A protein and the small-molecule ligand that binds it are described below.
Small molecule (SMILES): Nc1nc2c(ncn2[C@@H]2O[C@H](CO[P](=O)(O)C[P](=O)(O)OP(=O)(O)O)[C@@H](O)[C@H]2O)c(=O)[nH]1

Sequence of chain 1.A:
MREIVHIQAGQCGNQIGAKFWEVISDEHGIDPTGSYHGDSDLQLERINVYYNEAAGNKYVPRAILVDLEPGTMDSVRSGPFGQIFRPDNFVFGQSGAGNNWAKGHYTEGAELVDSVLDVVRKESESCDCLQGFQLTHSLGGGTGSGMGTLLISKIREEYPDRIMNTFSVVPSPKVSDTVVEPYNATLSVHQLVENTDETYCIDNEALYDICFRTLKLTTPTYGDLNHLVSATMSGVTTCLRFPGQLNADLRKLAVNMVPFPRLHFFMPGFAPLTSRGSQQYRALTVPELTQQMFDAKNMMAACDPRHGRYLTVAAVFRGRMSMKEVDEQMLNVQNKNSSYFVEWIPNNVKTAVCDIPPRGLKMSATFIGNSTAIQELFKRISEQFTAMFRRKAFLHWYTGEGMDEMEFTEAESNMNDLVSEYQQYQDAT

Binding-site contacts:
Ligand atom N7 contacts residue GLN15 of chain 1.A at 3.5 Å (h-bond).
Ligand atom O2B contacts residue GLY144 of chain 1.A at 3.0 Å (h-bond).
Ligand atom N7 contacts residue CYS12 of chain 1.A at 3.1 Å (h-bond).
Ligand atom O2B contacts residue THR143 of chain 1.A at 3.1 Å (h-bond).
Ligand atom PG contacts residue ASN99 of chain 1.A at 3.1 Å.
Ligand atom O5' contacts residue SER138 of chain 1.A at 3.5 Å (h-bond).
Ligand atom O2A contacts residue CYS12 of chain 1.A at 3.4 Å (h-bond).
Ligand atom O2G contacts residue MG1 of chain 1.E at 3.1 Å.
Ligand atom C4 contacts residue CYS12 of chain 1.A at 3.2 Å (hydrophobic).
Ligand atom O1B contacts residue LEU68 of chain 1.A at 3.1 Å.
Ligand atom O2A contacts residue SER138 of chain 1.A at 3.0 Å.
Ligand atom O2G contacts residue LEU68 of chain 1.A at 3.1 Å.
Ligand atom PA contacts residue GLN11 of chain 1.A at 3.6 Å.
Ligand atom C3A contacts residue MG1 of chain 1.E at 3.5 Å.
Ligand atom C8 contacts residue CYS12 of chain 1.A at 3.0 Å (hydrophobic).
Ligand atom O3G contacts residue ASN99 of chain 1.A at 2.7 Å.
Ligand atom C5 contacts residue CYS12 of chain 1.A at 3.1 Å (hydrophobic).
Ligand atom N2 contacts residue VAL169 of chain 1.A at 2.9 Å.
Ligand atom O1G contacts residue ASN99 of chain 1.A at 2.5 Å (h-bond).
Ligand atom O3' contacts residue GLU181 of chain 1.A at 3.2 Å.
Ligand atom N7 contacts residue TYR222 of chain 1.A at 2.8 Å (h-bond).
Ligand atom O2A contacts residue GLN11 of chain 1.A at 3.2 Å (h-bond).
Ligand atom C8 contacts residue TYR222 of chain 1.A at 3.1 Å (hydrophobic).
Ligand atom O3G contacts residue THR143 of chain 1.A at 3.6 Å.
Ligand atom O1A contacts residue GLN11 of chain 1.A at 3.2 Å.
Ligand atom O4' contacts residue CYS12 of chain 1.A at 3.3 Å (h-bond).
Ligand atom C3A contacts residue GLN11 of chain 1.A at 3.6 Å.
Ligand atom O4' contacts residue SER138 of chain 1.A at 3.1 Å (h-bond).
Ligand atom O1B contacts residue GLN11 of chain 1.A at 2.9 Å (h-bond).
Ligand atom N9 contacts residue CYS12 of chain 1.A at 3.1 Å (h-bond).
Ligand atom C2 contacts residue VAL169 of chain 1.A at 3.4 Å (hydrophobic).
Ligand atom O1B contacts residue MG1 of chain 1.E at 3.0 Å.
Ligand atom PB contacts residue THR143 of chain 1.A at 3.3 Å.
Ligand atom C5 contacts residue TYR222 of chain 1.A at 3.2 Å (hydrophobic).
Ligand atom O2B contacts residue GLY141 of chain 1.A at 3.3 Å.
Ligand atom O1A contacts residue CYS12 of chain 1.A at 3.0 Å (h-bond).
Ligand atom O6 contacts residue GLN15 of chain 1.A at 2.9 Å (h-bond).
Ligand atom O6 contacts residue TYR222 of chain 1.A at 3.5 Å.
Ligand atom O3B contacts residue THR143 of chain 1.A at 2.7 Å (h-bond).
Ligand atom O5' contacts residue GLY141 of chain 1.A at 3.3 Å.